Binding-site contacts:
Ligand atom OXT contacts residue PHE29 of chain 1.C at 2.7 Å (h-bond).
Ligand atom O contacts residue VAL30 of chain 1.C at 2.9 Å (h-bond).
Ligand atom SD contacts residue CYS217 of chain 1.C at 3.8 Å.
Ligand atom O contacts residue PHE29 of chain 1.C at 3.2 Å (h-bond).
Ligand atom SD contacts residue ASN216 of chain 1.C at 4.2 Å.
Ligand atom C contacts residue PHE29 of chain 1.C at 3.3 Å (hydrophobic).
Ligand atom CG contacts residue VAL30 of chain 1.C at 4.3 Å (hydrophobic).
Ligand atom CB contacts residue ZN1 of chain 1.L at 4.1 Å.
Ligand atom SD contacts residue CYS299 of chain 1.C at 3.6 Å.
Ligand atom C contacts residue VAL30 of chain 1.C at 3.9 Å (hydrophobic).
Ligand atom OXT contacts residue GLY28 of chain 1.C at 3.6 Å.
Ligand atom SD contacts residue TYR160 of chain 1.C at 3.8 Å.
Ligand atom C contacts residue GLY28 of chain 1.C at 4.1 Å.
Ligand atom OXT contacts residue GLY27 of chain 1.C at 3.4 Å (h-bond).
Ligand atom CB contacts residue CYS299 of chain 1.C at 3.7 Å (hydrophobic).
Ligand atom CG contacts residue ZN1 of chain 1.L at 3.5 Å.
Ligand atom CG contacts residue CYS300 of chain 1.C at 4.1 Å (hydrophobic).
Ligand atom O contacts residue GLY28 of chain 1.C at 3.9 Å.
Ligand atom N contacts residue GLN72 of chain 1.C at 3.7 Å.
Ligand atom CA contacts residue GLU159 of chain 1.C at 3.5 Å.
Ligand atom OXT contacts residue VAL30 of chain 1.C at 4.2 Å.
Ligand atom SD contacts residue ZN1 of chain 1.L at 2.4 Å.
Ligand atom CB contacts residue GLU159 of chain 1.C at 3.6 Å.
Ligand atom CG contacts residue CYS299 of chain 1.C at 4.0 Å (hydrophobic).
Ligand atom N contacts residue GLU159 of chain 1.C at 2.8 Å (salt-bridge).
Ligand atom SD contacts residue CYS300 of chain 1.C at 3.9 Å.

A protein and the small-molecule ligand that binds it are described below.
Small molecule (SMILES): N[C@@H](CCS)C(=O)O

Sequence of chain 1.C:
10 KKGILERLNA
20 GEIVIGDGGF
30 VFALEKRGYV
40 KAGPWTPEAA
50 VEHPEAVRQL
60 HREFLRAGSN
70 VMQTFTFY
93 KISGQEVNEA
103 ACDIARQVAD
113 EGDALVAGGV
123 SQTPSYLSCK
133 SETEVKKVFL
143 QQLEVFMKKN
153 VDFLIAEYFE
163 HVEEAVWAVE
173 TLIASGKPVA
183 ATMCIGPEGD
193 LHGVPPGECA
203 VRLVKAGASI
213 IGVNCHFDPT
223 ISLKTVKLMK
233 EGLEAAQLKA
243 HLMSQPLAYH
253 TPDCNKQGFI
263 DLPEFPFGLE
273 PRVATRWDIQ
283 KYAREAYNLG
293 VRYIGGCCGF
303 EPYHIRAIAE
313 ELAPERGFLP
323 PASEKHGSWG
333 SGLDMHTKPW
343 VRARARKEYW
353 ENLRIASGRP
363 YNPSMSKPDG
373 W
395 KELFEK